Sequence of chain 1.D:
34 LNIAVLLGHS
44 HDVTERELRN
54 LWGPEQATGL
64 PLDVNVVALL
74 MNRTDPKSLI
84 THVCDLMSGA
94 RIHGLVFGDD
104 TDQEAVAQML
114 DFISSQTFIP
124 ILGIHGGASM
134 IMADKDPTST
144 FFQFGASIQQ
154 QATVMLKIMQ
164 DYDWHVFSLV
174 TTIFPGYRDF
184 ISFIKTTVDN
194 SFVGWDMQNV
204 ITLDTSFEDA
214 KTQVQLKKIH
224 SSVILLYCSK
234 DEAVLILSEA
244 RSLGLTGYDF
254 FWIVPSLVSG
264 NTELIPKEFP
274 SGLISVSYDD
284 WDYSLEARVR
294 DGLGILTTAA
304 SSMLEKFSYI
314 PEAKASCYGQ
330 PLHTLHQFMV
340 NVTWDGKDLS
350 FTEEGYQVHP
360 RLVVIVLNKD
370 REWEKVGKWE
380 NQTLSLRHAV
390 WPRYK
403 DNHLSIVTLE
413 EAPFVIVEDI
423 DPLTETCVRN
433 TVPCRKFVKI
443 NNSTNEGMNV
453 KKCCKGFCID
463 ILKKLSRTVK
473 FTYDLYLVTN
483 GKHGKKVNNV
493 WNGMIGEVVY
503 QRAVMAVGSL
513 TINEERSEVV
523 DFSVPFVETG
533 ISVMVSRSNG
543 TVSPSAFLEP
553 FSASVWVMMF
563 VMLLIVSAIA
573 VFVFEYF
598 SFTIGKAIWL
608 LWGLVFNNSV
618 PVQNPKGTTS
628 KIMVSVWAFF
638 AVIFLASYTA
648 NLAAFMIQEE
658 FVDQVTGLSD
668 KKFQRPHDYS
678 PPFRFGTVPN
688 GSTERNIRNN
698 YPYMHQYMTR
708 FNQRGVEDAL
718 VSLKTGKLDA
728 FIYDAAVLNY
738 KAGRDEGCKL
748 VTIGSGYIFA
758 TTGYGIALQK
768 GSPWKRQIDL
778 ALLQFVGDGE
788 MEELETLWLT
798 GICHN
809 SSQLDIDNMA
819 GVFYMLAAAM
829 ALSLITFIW

This small molecule binds to this protein.
Small molecule (SMILES): CC(=O)N[C@@H]1[C@@H](O)[C@H](O)[C@@H](CO)O[C@H]1O

Binding-site contacts:
Ligand atom C5 contacts residue HIS42 of chain 1.D at 3.7 Å.
Ligand atom O5 contacts residue HIS42 of chain 1.D at 3.1 Å.
Ligand atom N2 contacts residue ASN75 of chain 1.D at 2.6 Å (h-bond).
Ligand atom C6 contacts residue HIS42 of chain 1.D at 3.8 Å.
Ligand atom C8 contacts residue ASN75 of chain 1.D at 3.5 Å.
Ligand atom O6 contacts residue HIS42 of chain 1.D at 4.4 Å.
Ligand atom O7 contacts residue ASN75 of chain 1.D at 4.2 Å.
Ligand atom C1 contacts residue ASN75 of chain 1.D at 1.4 Å.
Ligand atom C1 contacts residue HIS42 of chain 1.D at 3.6 Å.
Ligand atom C2 contacts residue ASN75 of chain 1.D at 2.6 Å.
Ligand atom O5 contacts residue ASN75 of chain 1.D at 2.3 Å (h-bond).
Ligand atom C4 contacts residue ASN75 of chain 1.D at 4.3 Å.
Ligand atom C3 contacts residue ASN75 of chain 1.D at 3.9 Å.
Ligand atom C7 contacts residue ASN75 of chain 1.D at 3.3 Å.
Ligand atom C5 contacts residue ASN75 of chain 1.D at 3.7 Å.